Sequence of chain 1.A:
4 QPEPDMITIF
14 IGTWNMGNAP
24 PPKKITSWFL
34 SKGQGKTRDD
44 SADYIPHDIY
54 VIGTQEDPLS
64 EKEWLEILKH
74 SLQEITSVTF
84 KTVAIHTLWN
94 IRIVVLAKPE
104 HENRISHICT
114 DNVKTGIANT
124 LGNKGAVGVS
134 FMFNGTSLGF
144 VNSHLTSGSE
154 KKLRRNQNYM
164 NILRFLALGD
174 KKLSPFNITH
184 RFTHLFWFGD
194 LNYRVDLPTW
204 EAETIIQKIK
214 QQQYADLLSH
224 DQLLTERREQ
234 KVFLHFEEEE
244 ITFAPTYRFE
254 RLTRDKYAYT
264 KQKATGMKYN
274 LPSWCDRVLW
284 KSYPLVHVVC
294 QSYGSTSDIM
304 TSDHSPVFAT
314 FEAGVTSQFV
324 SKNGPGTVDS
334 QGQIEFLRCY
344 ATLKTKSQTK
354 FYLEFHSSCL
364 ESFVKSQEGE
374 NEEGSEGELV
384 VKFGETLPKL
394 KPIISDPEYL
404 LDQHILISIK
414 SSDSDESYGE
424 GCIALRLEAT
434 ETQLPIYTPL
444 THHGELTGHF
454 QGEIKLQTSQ

A protein and the small-molecule ligand that binds it are described below.
Small molecule (SMILES): CCCC(=O)Nc1cccnc1Cl

Binding-site contacts:
Ligand atom N06 contacts residue VAL86 of chain 1.A at 3.7 Å.
Ligand atom CL1 contacts residue LYS84 of chain 1.A at 3.5 Å.
Ligand atom C10 contacts residue GLU105 of chain 1.A at 3.1 Å.
Ligand atom N11 contacts residue GLU105 of chain 1.A at 3.4 Å (salt-bridge).
Ligand atom C12 contacts residue VAL86 of chain 1.A at 4.2 Å (hydrophobic).
Ligand atom C07 contacts residue THR85 of chain 1.A at 4.0 Å.
Ligand atom CL1 contacts residue VAL86 of chain 1.A at 3.9 Å.
Ligand atom C07 contacts residue ILE111 of chain 1.A at 3.9 Å (hydrophobic).
Ligand atom C09 contacts residue ILE111 of chain 1.A at 3.3 Å (hydrophobic).
Ligand atom C01 contacts residue VAL86 of chain 1.A at 4.2 Å (hydrophobic).
Ligand atom C02 contacts residue THR85 of chain 1.A at 3.6 Å.
Ligand atom C07 contacts residue VAL86 of chain 1.A at 4.2 Å (hydrophobic).
Ligand atom C01 contacts residue THR85 of chain 1.A at 3.5 Å.
Ligand atom CL1 contacts residue GLU105 of chain 1.A at 4.2 Å.
Ligand atom C10 contacts residue ILE111 of chain 1.A at 4.1 Å (hydrophobic).
Ligand atom C12 contacts residue ILE111 of chain 1.A at 4.5 Å (hydrophobic).
Ligand atom N11 contacts residue ILE108 of chain 1.A at 4.1 Å.
Ligand atom N06 contacts residue THR85 of chain 1.A at 3.0 Å (h-bond).
Ligand atom C09 contacts residue GLU105 of chain 1.A at 4.3 Å.
Ligand atom C03 contacts residue THR85 of chain 1.A at 3.6 Å.
Ligand atom C12 contacts residue THR85 of chain 1.A at 4.1 Å.
Ligand atom CL1 contacts residue THR85 of chain 1.A at 3.2 Å.
Ligand atom C12 contacts residue GLU105 of chain 1.A at 4.0 Å.
Ligand atom C04 contacts residue VAL86 of chain 1.A at 4.3 Å (hydrophobic).
Ligand atom C02 contacts residue VAL86 of chain 1.A at 3.7 Å (hydrophobic).
Ligand atom C08 contacts residue ILE111 of chain 1.A at 3.2 Å (hydrophobic).
Ligand atom C09 contacts residue ILE108 of chain 1.A at 3.8 Å (hydrophobic).
Ligand atom C04 contacts residue THR85 of chain 1.A at 3.8 Å.
Ligand atom C10 contacts residue ILE108 of chain 1.A at 3.4 Å (hydrophobic).